Sequence of chain 1.A:
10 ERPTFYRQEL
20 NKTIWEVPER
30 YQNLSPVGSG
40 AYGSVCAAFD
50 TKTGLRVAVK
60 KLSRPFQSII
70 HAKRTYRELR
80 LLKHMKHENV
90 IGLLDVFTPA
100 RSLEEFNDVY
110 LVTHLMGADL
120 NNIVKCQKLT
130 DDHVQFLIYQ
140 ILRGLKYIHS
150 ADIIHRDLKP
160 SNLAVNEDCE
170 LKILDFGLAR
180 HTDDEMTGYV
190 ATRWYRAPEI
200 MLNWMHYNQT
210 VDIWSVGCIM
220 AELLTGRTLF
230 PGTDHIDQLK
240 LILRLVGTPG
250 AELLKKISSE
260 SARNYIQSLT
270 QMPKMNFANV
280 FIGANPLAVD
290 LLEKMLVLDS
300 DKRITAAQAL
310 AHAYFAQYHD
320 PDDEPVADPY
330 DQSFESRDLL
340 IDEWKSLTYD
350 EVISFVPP

Binding-site contacts:
Ligand atom C29 contacts residue ASP118 of chain 1.A at 3.6 Å.
Ligand atom N13 contacts residue HIS113 of chain 1.A at 2.9 Å (h-bond).
Ligand atom F36 contacts residue LYS59 of chain 1.A at 3.7 Å.
Ligand atom F37 contacts residue LEU110 of chain 1.A at 3.2 Å.
Ligand atom O18 contacts residue LEU114 of chain 1.A at 3.5 Å.
Ligand atom C29 contacts residue ALA117 of chain 1.A at 3.4 Å (hydrophobic).
Ligand atom C29 contacts residue GLY116 of chain 1.A at 3.9 Å.
Ligand atom CL39 contacts residue LEU173 of chain 1.A at 3.7 Å.
Ligand atom C30 contacts residue ALA117 of chain 1.A at 3.5 Å (hydrophobic).
Ligand atom C24 contacts residue THR112 of chain 1.A at 3.5 Å.
Ligand atom C14 contacts residue THR112 of chain 1.A at 3.4 Å.
Ligand atom C24 contacts residue LYS59 of chain 1.A at 3.9 Å.
Ligand atom C43 contacts residue ASP174 of chain 1.A at 3.1 Å.
Ligand atom F36 contacts residue ALA57 of chain 1.A at 3.5 Å.
Ligand atom C41 contacts residue TYR41 of chain 1.A at 3.4 Å (hydrophobic).
Ligand atom F36 contacts residue VAL44 of chain 1.A at 3.8 Å.
Ligand atom C10 contacts residue THR112 of chain 1.A at 3.9 Å.
Ligand atom C44 contacts residue ASP174 of chain 1.A at 3.8 Å.
Ligand atom C12 contacts residue MET115 of chain 1.A at 3.5 Å (hydrophobic).
Ligand atom C14 contacts residue HIS113 of chain 1.A at 3.5 Å.
Ligand atom C30 contacts residue GLY116 of chain 1.A at 3.2 Å.
Ligand atom F37 contacts residue LEU81 of chain 1.A at 3.6 Å.
Ligand atom C23 contacts residue LYS59 of chain 1.A at 3.6 Å.
Ligand atom O18 contacts residue MET115 of chain 1.A at 2.5 Å (h-bond).
Ligand atom C22 contacts residue THR112 of chain 1.A at 3.8 Å.
Ligand atom C23 contacts residue THR112 of chain 1.A at 3.5 Å.
Ligand atom O18 contacts residue HIS113 of chain 1.A at 3.9 Å.
Ligand atom C1 contacts residue LEU173 of chain 1.A at 3.5 Å (hydrophobic).
Ligand atom F36 contacts residue THR112 of chain 1.A at 4.0 Å.
Ligand atom CL39 contacts residue ALA163 of chain 1.A at 3.1 Å.
Ligand atom C14 contacts residue ALA57 of chain 1.A at 3.5 Å (hydrophobic).
Ligand atom C31 contacts residue GLY116 of chain 1.A at 3.5 Å.
Ligand atom C6 contacts residue LEU173 of chain 1.A at 3.7 Å (hydrophobic).
Ligand atom N13 contacts residue ALA57 of chain 1.A at 3.6 Å.
Ligand atom N13 contacts residue MET115 of chain 1.A at 3.9 Å.
Ligand atom O18 contacts residue GLY116 of chain 1.A at 3.0 Å (h-bond).
Ligand atom CL38 contacts residue LEU114 of chain 1.A at 3.9 Å.
Ligand atom C2 contacts residue LEU173 of chain 1.A at 3.8 Å (hydrophobic).
Ligand atom C23 contacts residue LEU110 of chain 1.A at 3.7 Å (hydrophobic).
Ligand atom C12 contacts residue HIS113 of chain 1.A at 3.9 Å.

A protein and the small-molecule ligand that binds it are described below.
Small molecule (SMILES): O=C1NCc2c(-c3ccc(F)cc3F)cc(N3CCNCC3)cc2N1c1c(Cl)cccc1Cl